Binding-site contacts:
Ligand atom C11 contacts residue MG1 of chain 1.C at 3.1 Å.
Ligand atom C62 contacts residue VAL113 of chain 1.A at 3.7 Å (hydrophobic).
Ligand atom C8 contacts residue MET177 of chain 2.A at 3.6 Å (hydrophobic).
Ligand atom O3 contacts residue HIS64 of chain 1.A at 2.7 Å (h-bond).
Ligand atom C3 contacts residue HIS64 of chain 1.A at 3.7 Å.
Ligand atom C5 contacts residue GLN116 of chain 1.A at 3.3 Å.
Ligand atom C10 contacts residue PRO105 of chain 1.A at 3.4 Å (hydrophobic).
Ligand atom C43 contacts residue PHE86 of chain 1.A at 3.5 Å (hydrophobic).
Ligand atom C9 contacts residue MET177 of chain 2.A at 3.4 Å (hydrophobic).
Ligand atom C42 contacts residue ASN82 of chain 1.A at 3.1 Å.
Ligand atom O21 contacts residue HIS64 of chain 1.A at 3.1 Å (h-bond).
Ligand atom O10 contacts residue ARG104 of chain 1.A at 3.7 Å.
Ligand atom O21 contacts residue GLN116 of chain 1.A at 3.4 Å (h-bond).
Ligand atom C5 contacts residue VAL113 of chain 1.A at 3.8 Å (hydrophobic).
Ligand atom O10 contacts residue THR103 of chain 1.A at 3.6 Å (h-bond).
Ligand atom C42 contacts residue SER138 of chain 1.A at 3.4 Å.
Ligand atom O3 contacts residue ASN82 of chain 1.A at 2.9 Å (h-bond).
Ligand atom C61 contacts residue PRO105 of chain 1.A at 3.8 Å (hydrophobic).
Ligand atom C1A contacts residue PRO105 of chain 1.A at 3.6 Å (hydrophobic).
Ligand atom C21 contacts residue HIS64 of chain 1.A at 3.7 Å.
Ligand atom N4 contacts residue ASN82 of chain 1.A at 2.8 Å (h-bond).
Ligand atom O21 contacts residue THR112 of chain 1.A at 3.6 Å.
Ligand atom O3 contacts residue GLN116 of chain 1.A at 3.2 Å (h-bond).
Ligand atom C43 contacts residue SER138 of chain 1.A at 3.7 Å.
Ligand atom C4 contacts residue GLN116 of chain 1.A at 3.3 Å.
Ligand atom C4 contacts residue ASN82 of chain 1.A at 3.8 Å.
Ligand atom C9 contacts residue PRO105 of chain 1.A at 3.7 Å (hydrophobic).
Ligand atom O21 contacts residue SER67 of chain 1.A at 3.5 Å.
Ligand atom O12 contacts residue HIS100 of chain 1.A at 3.0 Å (h-bond).
Ligand atom C43 contacts residue ASN82 of chain 1.A at 3.5 Å.
Ligand atom O10 contacts residue PRO105 of chain 1.A at 3.6 Å.
Ligand atom O11 contacts residue MG1 of chain 1.C at 2.0 Å.
Ligand atom C3 contacts residue GLN116 of chain 1.A at 3.5 Å.
Ligand atom C41 contacts residue SER138 of chain 1.A at 3.8 Å.
Ligand atom O1C contacts residue PHE86 of chain 1.A at 3.4 Å.
Ligand atom O12 contacts residue MG1 of chain 1.C at 2.0 Å.
Ligand atom O1 contacts residue VAL113 of chain 1.A at 3.7 Å.
Ligand atom C1B contacts residue MG1 of chain 1.C at 3.5 Å.
Ligand atom C42 contacts residue ILE134 of chain 1.A at 3.6 Å (hydrophobic).
Ligand atom C12 contacts residue MG1 of chain 1.C at 3.0 Å.

A small-molecule ligand and the protein it binds are described below.
Small molecule (SMILES): Cc1c2c(c(O)c3c(O)cccc13)C(=O)[C@]1(O)C(=O)C(C(N)=O)=C(O)[C@@H](N(C)C)[C@@H]1C2

Sequence of chain 2.A:
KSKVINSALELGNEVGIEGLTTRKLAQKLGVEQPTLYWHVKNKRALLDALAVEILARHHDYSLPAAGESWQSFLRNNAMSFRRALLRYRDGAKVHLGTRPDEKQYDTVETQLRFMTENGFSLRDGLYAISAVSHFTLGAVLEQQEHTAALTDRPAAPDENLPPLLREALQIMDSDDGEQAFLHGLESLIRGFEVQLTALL

Sequence of chain 1.A:
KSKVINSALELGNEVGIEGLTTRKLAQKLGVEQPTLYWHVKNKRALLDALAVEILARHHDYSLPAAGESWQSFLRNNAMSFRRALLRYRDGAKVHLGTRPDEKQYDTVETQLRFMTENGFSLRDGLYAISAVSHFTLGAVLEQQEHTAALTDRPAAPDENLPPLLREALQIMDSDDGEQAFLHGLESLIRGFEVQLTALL